Binding-site contacts:
Ligand atom O contacts residue VAL173 of chain 1.B at 3.3 Å.
Ligand atom N contacts residue SER57 of chain 1.B at 3.2 Å (h-bond).
Ligand atom CD1 contacts residue PHE169 of chain 1.B at 2.9 Å (hydrophobic).
Ligand atom CG contacts residue ALA54 of chain 1.B at 3.5 Å (hydrophobic).
Ligand atom O contacts residue SER57 of chain 1.B at 2.6 Å (h-bond).
Ligand atom CD2 contacts residue ARG138 of chain 1.B at 3.5 Å.
Ligand atom CZ contacts residue ARG170 of chain 1.B at 3.4 Å.
Ligand atom C contacts residue ARG124 of chain 1.B at 3.5 Å.
Ligand atom O contacts residue ARG124 of chain 1.B at 3.0 Å (salt-bridge).
Ligand atom O contacts residue VAL173 of chain 1.B at 3.3 Å.
Ligand atom CD1 contacts residue ARG170 of chain 1.B at 3.4 Å.
Ligand atom O contacts residue SER57 of chain 1.B at 3.0 Å (h-bond).
Ligand atom O contacts residue GLY152 of chain 1.B at 2.7 Å (h-bond).
Ligand atom C contacts residue ALA172 of chain 1.B at 3.4 Å (hydrophobic).
Ligand atom C contacts residue SER154 of chain 1.B at 3.5 Å.
Ligand atom C contacts residue CYS174 of chain 1.B at 3.5 Å (hydrophobic).
Ligand atom CD contacts residue THR55 of chain 1.B at 3.3 Å.
Ligand atom CD1 contacts residue HIS72 of chain 1.B at 3.4 Å.
Ligand atom CA contacts residue SER52 of chain 1.B at 3.4 Å.
Ligand atom CE1 contacts residue GLN24 of chain 1.B at 3.6 Å.
Ligand atom OH contacts residue GLN24 of chain 1.B at 3.6 Å (h-bond).
Ligand atom N contacts residue ALA172 of chain 1.B at 2.7 Å (h-bond).
Ligand atom N contacts residue CYS174 of chain 1.B at 3.1 Å (h-bond).
Ligand atom OH contacts residue SER22 of chain 1.B at 2.5 Å (h-bond).
Ligand atom CA contacts residue CYS174 of chain 1.B at 3.0 Å (hydrophobic).
Ligand atom N contacts residue SER52 of chain 1.B at 2.9 Å (h-bond).
Ligand atom CB contacts residue SER154 of chain 1.B at 3.5 Å.
Ligand atom CB contacts residue ALA54 of chain 1.B at 3.4 Å (hydrophobic).
Ligand atom O contacts residue ALA172 of chain 1.B at 3.0 Å (h-bond).
Ligand atom CA contacts residue ALA172 of chain 1.B at 3.2 Å (hydrophobic).
Ligand atom O contacts residue ALA172 of chain 1.B at 3.4 Å (h-bond).
Ligand atom OH contacts residue ARG170 of chain 1.B at 2.5 Å (salt-bridge).
Ligand atom CE1 contacts residue ARG170 of chain 1.B at 3.5 Å.
Ligand atom O contacts residue GLN56 of chain 1.B at 3.2 Å.
Ligand atom CZ contacts residue SER22 of chain 1.B at 3.4 Å.
Ligand atom CZ contacts residue GLN24 of chain 1.B at 3.5 Å.
Ligand atom CE1 contacts residue SER22 of chain 1.B at 3.5 Å.
Ligand atom O contacts residue ARG124 of chain 1.B at 2.9 Å (salt-bridge).
Ligand atom CB contacts residue THR53 of chain 1.B at 3.6 Å.
Ligand atom O contacts residue CYS174 of chain 1.B at 2.9 Å (h-bond).

Sequence of chain 1.B:
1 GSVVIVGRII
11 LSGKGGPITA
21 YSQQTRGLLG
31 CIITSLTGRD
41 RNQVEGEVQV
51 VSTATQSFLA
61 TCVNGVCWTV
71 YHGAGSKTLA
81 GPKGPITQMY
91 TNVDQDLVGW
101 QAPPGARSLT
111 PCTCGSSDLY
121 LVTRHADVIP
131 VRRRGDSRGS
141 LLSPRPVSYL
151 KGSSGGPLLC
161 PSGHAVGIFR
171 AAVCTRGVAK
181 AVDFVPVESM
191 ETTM

The protein below binds the small molecule below.
Small molecule (SMILES): CC[C@H](C)[C@H](NC(=O)[C@@H]1CCCN1C(=O)[C@H](CC(=O)O)NC(=O)[C@H](Cc1ccc(O)cc1)NC(=O)CNC(=O)[C@@H]1CCCN1C(=O)CNC(=O)[C@H](CC(=O)O)NC(=O)[C@H](CC(C)C)NC(=O)[C@H](CC(C)C)NC(=O)[C@H](Cc1ccc(O)cc1)NC(=O)[C@@H](NC(=O)[C@H](CC(C)C)NC(=O)[C@H](CCCN=C(N)N)NC(=O)CN)C(C)C)C(=O)N[C@@H](CC1=NC=NC1)C(=O)N[C@@H](CS)C(=O)N[C@@H](CC(=O)O)C(=O)O